A small-molecule ligand and the protein it binds are described below.
Small molecule (SMILES): Nc1ccn([C@@H]2O[C@H](CO[P](=O)(O)O[C@H]3[C@@H](O)[C@H](n4ccc(=O)[nH]c4=O)O[C@@H]3CO[P](=O)(O)O[C@H]3[C@@H](O)[C@H](n4ccc(N)nc4=O)O[C@@H]3CO[P](=O)(O)O[C@H]3[C@@H](O)[C@H](n4ccc(N)nc4=O)O[C@@H]3CO[P](=O)(O)O[P](=O)(O)OP(=O)(O)O)[C@@H](O[P](=O)(O)OC[C@H]3O[C@@H](n4cnc5c(=O)nc(N)[nH]c54)[C@H](O)[C@@H]3O[P](=O)(O)OC[C@H]3O[C@@H](n4cnc5c(N)ncnc54)[C@H](O)[C@@H]3O)[C@H]2O)c(=O)n1

Binding-site contacts:
Ligand atom C3' contacts residue MG1 of chain 1.M at 2.9 Å.
Ligand atom C5' contacts residue HIS999 of chain 1.C at 3.3 Å.
Ligand atom C2' contacts residue ARG704 of chain 1.D at 3.6 Å.
Ligand atom OP1 contacts residue ARG420 of chain 1.C at 2.6 Å (salt-bridge).
Ligand atom C3' contacts residue ASP743 of chain 1.D at 3.3 Å.
Ligand atom OP1 contacts residue ILE452 of chain 1.C at 3.4 Å.
Ligand atom C4' contacts residue HIS999 of chain 1.C at 3.4 Å.
Ligand atom C4' contacts residue ASP743 of chain 1.D at 3.2 Å.
Ligand atom C4' contacts residue MG1 of chain 1.M at 3.2 Å.
Ligand atom OP2 contacts residue ASN448 of chain 1.C at 3.2 Å (h-bond).
Ligand atom O3' contacts residue LYS838 of chain 1.C at 3.4 Å (salt-bridge).
Ligand atom O5' contacts residue ASN448 of chain 1.C at 3.6 Å (h-bond).
Ligand atom P contacts residue GLN567 of chain 1.C at 3.5 Å.
Ligand atom O5' contacts residue ARG420 of chain 1.C at 3.6 Å.
Ligand atom C4' contacts residue GLN390 of chain 1.C at 3.6 Å.
Ligand atom OP1 contacts residue PRO444 of chain 1.C at 3.2 Å.
Ligand atom P contacts residue LYS838 of chain 1.C at 3.6 Å.
Ligand atom OP1 contacts residue ARG409 of chain 1.C at 3.1 Å (salt-bridge).
Ligand atom C5' contacts residue MG1 of chain 1.M at 3.4 Å.
Ligand atom O3' contacts residue MG1 of chain 1.M at 1.8 Å.
Ligand atom O3' contacts residue ASP739 of chain 1.D at 3.4 Å (salt-bridge).
Ligand atom P contacts residue ARG420 of chain 1.C at 3.6 Å.
Ligand atom OP2 contacts residue ARG420 of chain 1.C at 2.5 Å (salt-bridge).
Ligand atom OP1 contacts residue GLN567 of chain 1.C at 2.6 Å (h-bond).
Ligand atom OP1 contacts residue ASN448 of chain 1.C at 3.5 Å (h-bond).
Ligand atom O2' contacts residue ASP743 of chain 1.D at 3.1 Å.
Ligand atom O2' contacts residue ARG704 of chain 1.D at 3.4 Å (salt-bridge).
Ligand atom O3' contacts residue ASP743 of chain 1.D at 2.5 Å (salt-bridge).
Ligand atom O4' contacts residue HIS999 of chain 1.C at 3.5 Å.
Ligand atom OP1 contacts residue LEU413 of chain 1.C at 3.5 Å.
Ligand atom O3' contacts residue ARG704 of chain 1.D at 3.4 Å (salt-bridge).
Ligand atom OP1 contacts residue LYS838 of chain 1.C at 2.8 Å (salt-bridge).
Ligand atom OP1 contacts residue LYS846 of chain 1.C at 3.0 Å (salt-bridge).
Ligand atom OP2 contacts residue ASN448 of chain 1.C at 3.1 Å (h-bond).
Ligand atom P contacts residue ASN448 of chain 1.C at 3.5 Å.
Ligand atom OP2 contacts residue ARG420 of chain 1.C at 3.4 Å (salt-bridge).
Ligand atom O2B contacts residue LYS610 of chain 1.D at 2.8 Å (salt-bridge).
Ligand atom OP1 contacts residue ASP741 of chain 1.D at 3.6 Å.
Ligand atom P contacts residue ARG420 of chain 1.C at 3.2 Å.
Ligand atom O3' contacts residue GLN567 of chain 1.C at 3.3 Å (h-bond).

Sequence of chain 1.D:
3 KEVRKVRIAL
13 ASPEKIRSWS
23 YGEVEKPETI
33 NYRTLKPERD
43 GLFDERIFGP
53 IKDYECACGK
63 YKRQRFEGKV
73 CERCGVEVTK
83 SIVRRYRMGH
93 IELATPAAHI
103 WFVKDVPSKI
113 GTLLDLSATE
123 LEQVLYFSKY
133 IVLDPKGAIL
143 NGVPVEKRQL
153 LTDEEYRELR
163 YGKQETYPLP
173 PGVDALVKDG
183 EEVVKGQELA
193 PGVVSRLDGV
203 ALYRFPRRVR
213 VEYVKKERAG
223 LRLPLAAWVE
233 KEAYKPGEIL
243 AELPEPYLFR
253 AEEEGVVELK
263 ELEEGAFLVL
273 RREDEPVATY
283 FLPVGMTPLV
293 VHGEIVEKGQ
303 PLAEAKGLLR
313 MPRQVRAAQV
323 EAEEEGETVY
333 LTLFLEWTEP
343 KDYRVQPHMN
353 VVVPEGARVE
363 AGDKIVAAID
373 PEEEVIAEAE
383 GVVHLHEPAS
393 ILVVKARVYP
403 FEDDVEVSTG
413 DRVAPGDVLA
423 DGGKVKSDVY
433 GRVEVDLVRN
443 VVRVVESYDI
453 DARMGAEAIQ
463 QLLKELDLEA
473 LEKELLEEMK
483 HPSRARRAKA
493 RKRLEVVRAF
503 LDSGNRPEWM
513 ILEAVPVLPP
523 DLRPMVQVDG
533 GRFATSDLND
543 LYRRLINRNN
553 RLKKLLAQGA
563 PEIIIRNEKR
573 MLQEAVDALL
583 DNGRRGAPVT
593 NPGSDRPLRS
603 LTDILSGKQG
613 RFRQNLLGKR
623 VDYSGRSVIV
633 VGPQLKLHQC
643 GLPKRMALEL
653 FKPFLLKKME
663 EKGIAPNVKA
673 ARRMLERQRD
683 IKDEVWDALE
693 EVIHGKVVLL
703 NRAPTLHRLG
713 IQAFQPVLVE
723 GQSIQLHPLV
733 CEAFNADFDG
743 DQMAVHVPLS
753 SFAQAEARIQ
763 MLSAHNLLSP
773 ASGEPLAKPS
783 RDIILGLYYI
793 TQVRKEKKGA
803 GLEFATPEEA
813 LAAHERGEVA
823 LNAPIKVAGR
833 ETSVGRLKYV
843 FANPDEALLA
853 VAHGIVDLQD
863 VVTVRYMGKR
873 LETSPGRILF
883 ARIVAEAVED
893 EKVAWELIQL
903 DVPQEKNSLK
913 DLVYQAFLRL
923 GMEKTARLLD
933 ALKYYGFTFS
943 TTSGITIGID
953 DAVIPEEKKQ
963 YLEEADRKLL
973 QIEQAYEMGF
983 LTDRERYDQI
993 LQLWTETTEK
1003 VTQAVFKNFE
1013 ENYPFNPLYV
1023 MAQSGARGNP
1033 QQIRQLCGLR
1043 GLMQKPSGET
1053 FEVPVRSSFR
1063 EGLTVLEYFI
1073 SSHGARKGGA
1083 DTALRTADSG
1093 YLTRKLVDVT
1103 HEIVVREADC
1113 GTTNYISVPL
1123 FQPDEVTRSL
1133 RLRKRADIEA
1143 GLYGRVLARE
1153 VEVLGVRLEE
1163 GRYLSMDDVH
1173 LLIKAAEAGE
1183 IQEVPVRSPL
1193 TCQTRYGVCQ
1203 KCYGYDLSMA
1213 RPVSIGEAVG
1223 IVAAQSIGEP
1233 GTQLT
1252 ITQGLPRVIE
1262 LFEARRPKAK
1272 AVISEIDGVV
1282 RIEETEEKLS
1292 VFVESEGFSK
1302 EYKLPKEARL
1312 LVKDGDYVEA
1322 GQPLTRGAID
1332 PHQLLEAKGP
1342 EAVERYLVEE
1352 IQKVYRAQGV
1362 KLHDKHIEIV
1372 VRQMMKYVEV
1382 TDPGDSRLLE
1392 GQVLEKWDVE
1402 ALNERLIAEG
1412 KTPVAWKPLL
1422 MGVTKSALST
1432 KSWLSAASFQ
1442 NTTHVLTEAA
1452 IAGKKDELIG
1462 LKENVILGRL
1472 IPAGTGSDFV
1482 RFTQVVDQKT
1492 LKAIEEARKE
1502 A

Sequence of chain 1.C:
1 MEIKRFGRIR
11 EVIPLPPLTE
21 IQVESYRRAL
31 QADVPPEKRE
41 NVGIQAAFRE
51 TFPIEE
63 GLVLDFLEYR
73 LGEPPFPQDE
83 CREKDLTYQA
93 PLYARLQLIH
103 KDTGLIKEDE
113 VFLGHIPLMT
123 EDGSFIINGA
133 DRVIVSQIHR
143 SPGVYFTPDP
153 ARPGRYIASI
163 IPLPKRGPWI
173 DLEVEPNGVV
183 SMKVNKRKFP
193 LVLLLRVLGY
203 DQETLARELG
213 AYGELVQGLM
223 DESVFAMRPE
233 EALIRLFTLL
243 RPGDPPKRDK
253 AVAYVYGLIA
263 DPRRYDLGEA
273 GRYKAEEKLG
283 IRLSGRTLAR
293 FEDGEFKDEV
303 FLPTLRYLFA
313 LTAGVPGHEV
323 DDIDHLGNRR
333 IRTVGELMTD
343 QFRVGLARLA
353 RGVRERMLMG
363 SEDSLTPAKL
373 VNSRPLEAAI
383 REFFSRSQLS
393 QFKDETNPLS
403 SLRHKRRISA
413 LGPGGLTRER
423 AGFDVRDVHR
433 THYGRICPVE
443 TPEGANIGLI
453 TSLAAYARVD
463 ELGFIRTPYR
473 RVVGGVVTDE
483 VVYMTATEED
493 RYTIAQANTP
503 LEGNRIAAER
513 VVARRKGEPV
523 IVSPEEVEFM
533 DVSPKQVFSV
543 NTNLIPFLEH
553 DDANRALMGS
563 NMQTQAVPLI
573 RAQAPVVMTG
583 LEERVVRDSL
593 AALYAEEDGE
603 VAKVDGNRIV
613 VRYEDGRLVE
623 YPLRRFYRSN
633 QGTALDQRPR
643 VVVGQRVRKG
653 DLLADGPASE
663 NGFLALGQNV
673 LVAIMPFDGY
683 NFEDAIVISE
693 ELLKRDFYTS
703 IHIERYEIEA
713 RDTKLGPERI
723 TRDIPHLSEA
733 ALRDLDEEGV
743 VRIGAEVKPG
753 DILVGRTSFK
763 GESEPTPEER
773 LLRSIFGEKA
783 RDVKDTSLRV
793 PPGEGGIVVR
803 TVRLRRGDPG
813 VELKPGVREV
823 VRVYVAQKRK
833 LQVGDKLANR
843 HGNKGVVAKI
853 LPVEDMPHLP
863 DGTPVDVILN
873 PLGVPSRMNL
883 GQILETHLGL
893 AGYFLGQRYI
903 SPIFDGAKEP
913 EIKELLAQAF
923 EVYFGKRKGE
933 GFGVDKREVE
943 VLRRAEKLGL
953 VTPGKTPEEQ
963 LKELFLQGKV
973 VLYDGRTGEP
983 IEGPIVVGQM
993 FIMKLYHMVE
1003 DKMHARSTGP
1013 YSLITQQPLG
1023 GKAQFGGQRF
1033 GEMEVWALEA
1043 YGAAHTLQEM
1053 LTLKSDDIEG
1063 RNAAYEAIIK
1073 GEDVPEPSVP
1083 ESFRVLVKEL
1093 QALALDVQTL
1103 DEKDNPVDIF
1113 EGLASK